This small molecule binds to this protein.
Small molecule (SMILES): Nc1ncnc2c1ncn2[C@@H]1O[C@H](CO)[C@H]1CO

Sequence of chain 1.A:
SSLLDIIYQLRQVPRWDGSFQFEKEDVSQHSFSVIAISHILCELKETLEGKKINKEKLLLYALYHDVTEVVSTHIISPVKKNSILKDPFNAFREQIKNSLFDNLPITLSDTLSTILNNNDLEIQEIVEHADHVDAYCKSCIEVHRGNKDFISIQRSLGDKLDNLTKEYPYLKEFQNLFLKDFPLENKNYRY

Binding-site contacts:
Ligand atom N14 contacts residue ILE154 of chain 1.A at 3.8 Å.
Ligand atom O04 contacts residue ALA136 of chain 1.A at 3.8 Å.
Ligand atom C05 contacts residue HIS75 of chain 1.A at 3.8 Å.
Ligand atom C02 contacts residue HIS75 of chain 1.A at 3.2 Å.
Ligand atom N09 contacts residue TRP17 of chain 1.A at 3.4 Å.
Ligand atom C06 contacts residue TRP17 of chain 1.A at 3.3 Å (hydrophobic).
Ligand atom O01 contacts residue HIS75 of chain 1.A at 4.0 Å.
Ligand atom O07 contacts residue ARG16 of chain 1.A at 3.9 Å.
Ligand atom O07 contacts residue ILE77 of chain 1.A at 3.7 Å.
Ligand atom O01 contacts residue ILE77 of chain 1.A at 3.5 Å.
Ligand atom C13 contacts residue PRO79 of chain 1.A at 3.9 Å (hydrophobic).
Ligand atom N17 contacts residue PRO79 of chain 1.A at 3.9 Å.
Ligand atom C08 contacts residue SER78 of chain 1.A at 3.9 Å.
Ligand atom C05 contacts residue ARG16 of chain 1.A at 3.9 Å.
Ligand atom C10 contacts residue TRP17 of chain 1.A at 3.7 Å (hydrophobic).
Ligand atom N11 contacts residue LEU158 of chain 1.A at 4.1 Å.
Ligand atom C16 contacts residue PRO79 of chain 1.A at 4.0 Å (hydrophobic).
Ligand atom C06 contacts residue HIS75 of chain 1.A at 3.3 Å.
Ligand atom C05 contacts residue TRP17 of chain 1.A at 3.9 Å (hydrophobic).
Ligand atom N17 contacts residue ILE77 of chain 1.A at 4.0 Å.
Ligand atom N15 contacts residue ILE154 of chain 1.A at 3.9 Å.
Ligand atom C12 contacts residue TRP17 of chain 1.A at 3.8 Å (hydrophobic).
Ligand atom O07 contacts residue HIS75 of chain 1.A at 2.4 Å (h-bond).
Ligand atom C12 contacts residue PRO79 of chain 1.A at 3.9 Å (hydrophobic).
Ligand atom O01 contacts residue SER78 of chain 1.A at 2.7 Å (h-bond).
Ligand atom C18 contacts residue TRP17 of chain 1.A at 3.4 Å (hydrophobic).
Ligand atom N17 contacts residue TRP17 of chain 1.A at 3.8 Å.
Ligand atom C06 contacts residue ARG16 of chain 1.A at 3.4 Å.
Ligand atom N11 contacts residue TRP17 of chain 1.A at 4.0 Å.
Ligand atom O07 contacts residue TRP17 of chain 1.A at 3.0 Å (h-bond).
Ligand atom N14 contacts residue SER157 of chain 1.A at 4.0 Å.
Ligand atom C02 contacts residue SER78 of chain 1.A at 3.9 Å.
Ligand atom C03 contacts residue SER78 of chain 1.A at 3.4 Å.
Ligand atom C03 contacts residue HIS75 of chain 1.A at 4.1 Å.
Ligand atom C13 contacts residue ILE154 of chain 1.A at 4.0 Å (hydrophobic).
Ligand atom N15 contacts residue PRO79 of chain 1.A at 3.9 Å.
Ligand atom C18 contacts residue PRO79 of chain 1.A at 3.7 Å (hydrophobic).
Ligand atom C08 contacts residue TRP17 of chain 1.A at 3.8 Å (hydrophobic).
Ligand atom C08 contacts residue ILE77 of chain 1.A at 4.0 Å (hydrophobic).
Ligand atom O04 contacts residue SER78 of chain 1.A at 3.9 Å.